This protein binds this small molecule.
Small molecule (SMILES): COc1ccc2[nH]cc(CCN(C)C)c2c1

Sequence of chain 1.D:
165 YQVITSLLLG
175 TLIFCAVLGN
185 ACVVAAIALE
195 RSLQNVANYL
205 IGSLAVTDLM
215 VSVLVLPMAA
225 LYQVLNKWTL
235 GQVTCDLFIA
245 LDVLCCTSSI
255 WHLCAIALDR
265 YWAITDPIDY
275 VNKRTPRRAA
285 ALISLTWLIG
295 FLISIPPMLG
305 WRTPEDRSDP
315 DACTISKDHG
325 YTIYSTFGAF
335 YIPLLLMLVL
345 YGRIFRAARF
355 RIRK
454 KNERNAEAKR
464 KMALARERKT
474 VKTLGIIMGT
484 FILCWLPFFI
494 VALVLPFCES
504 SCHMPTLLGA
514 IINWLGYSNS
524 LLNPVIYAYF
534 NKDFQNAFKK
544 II

Binding-site contacts:
Ligand atom C11 contacts residue ILE319 of chain 1.D at 3.9 Å (hydrophobic).
Ligand atom C10 contacts residue TYR520 of chain 1.D at 3.6 Å (hydrophobic).
Ligand atom C10 contacts residue ASN516 of chain 1.D at 3.4 Å.
Ligand atom C9 contacts residue ASP246 of chain 1.D at 3.4 Å.
Ligand atom C12 contacts residue PHE491 of chain 1.D at 3.5 Å (hydrophobic).
Ligand atom C9 contacts residue ASN516 of chain 1.D at 3.4 Å.
Ligand atom C3 contacts residue SER329 of chain 1.D at 4.0 Å.
Ligand atom C8 contacts residue PHE491 of chain 1.D at 3.9 Å (hydrophobic).
Ligand atom C7 contacts residue PHE491 of chain 1.D at 3.6 Å (hydrophobic).
Ligand atom C5 contacts residue VAL247 of chain 1.D at 3.9 Å (hydrophobic).
Ligand atom C9 contacts residue TYR520 of chain 1.D at 3.7 Å (hydrophobic).
Ligand atom C7 contacts residue ILE319 of chain 1.D at 4.0 Å (hydrophobic).
Ligand atom C6 contacts residue PHE491 of chain 1.D at 3.7 Å (hydrophobic).
Ligand atom N1 contacts residue TYR520 of chain 1.D at 3.4 Å.
Ligand atom N1 contacts residue ASP246 of chain 1.D at 3.2 Å (salt-bridge).
Ligand atom C7 contacts residue ASP246 of chain 1.D at 3.3 Å.
Ligand atom N contacts residue THR251 of chain 1.D at 3.2 Å (h-bond).
Ligand atom C5 contacts residue PHE492 of chain 1.D at 4.1 Å (hydrophobic).
Ligand atom C10 contacts residue TRP488 of chain 1.D at 3.6 Å (hydrophobic).
Ligand atom C3 contacts residue ALA333 of chain 1.D at 3.9 Å (hydrophobic).
Ligand atom C contacts residue SER329 of chain 1.D at 3.2 Å.
Ligand atom C3 contacts residue PHE492 of chain 1.D at 3.6 Å (hydrophobic).
Ligand atom C8 contacts residue TRP488 of chain 1.D at 3.8 Å (hydrophobic).
Ligand atom C4 contacts residue PHE492 of chain 1.D at 3.7 Å (hydrophobic).
Ligand atom C4 contacts residue VAL247 of chain 1.D at 4.1 Å (hydrophobic).
Ligand atom N contacts residue VAL247 of chain 1.D at 4.0 Å.
Ligand atom C8 contacts residue ASP246 of chain 1.D at 3.3 Å.
Ligand atom O contacts residue ILE319 of chain 1.D at 3.9 Å.
Ligand atom C5 contacts residue CYS250 of chain 1.D at 3.7 Å (hydrophobic).
Ligand atom C2 contacts residue SER329 of chain 1.D at 3.5 Å.
Ligand atom C12 contacts residue ILE319 of chain 1.D at 3.2 Å (hydrophobic).
Ligand atom C1 contacts residue ILE319 of chain 1.D at 3.9 Å (hydrophobic).
Ligand atom C8 contacts residue CYS250 of chain 1.D at 4.0 Å (hydrophobic).
Ligand atom C5 contacts residue ASP246 of chain 1.D at 3.9 Å.
Ligand atom C9 contacts residue PHE491 of chain 1.D at 3.5 Å (hydrophobic).
Ligand atom C11 contacts residue VAL247 of chain 1.D at 4.0 Å (hydrophobic).
Ligand atom C contacts residue THR330 of chain 1.D at 3.8 Å.
Ligand atom C11 contacts residue PHE491 of chain 1.D at 3.7 Å (hydrophobic).
Ligand atom N contacts residue PHE492 of chain 1.D at 3.7 Å.
Ligand atom C2 contacts residue PHE492 of chain 1.D at 3.9 Å (hydrophobic).